Sequence of chain 1.A:
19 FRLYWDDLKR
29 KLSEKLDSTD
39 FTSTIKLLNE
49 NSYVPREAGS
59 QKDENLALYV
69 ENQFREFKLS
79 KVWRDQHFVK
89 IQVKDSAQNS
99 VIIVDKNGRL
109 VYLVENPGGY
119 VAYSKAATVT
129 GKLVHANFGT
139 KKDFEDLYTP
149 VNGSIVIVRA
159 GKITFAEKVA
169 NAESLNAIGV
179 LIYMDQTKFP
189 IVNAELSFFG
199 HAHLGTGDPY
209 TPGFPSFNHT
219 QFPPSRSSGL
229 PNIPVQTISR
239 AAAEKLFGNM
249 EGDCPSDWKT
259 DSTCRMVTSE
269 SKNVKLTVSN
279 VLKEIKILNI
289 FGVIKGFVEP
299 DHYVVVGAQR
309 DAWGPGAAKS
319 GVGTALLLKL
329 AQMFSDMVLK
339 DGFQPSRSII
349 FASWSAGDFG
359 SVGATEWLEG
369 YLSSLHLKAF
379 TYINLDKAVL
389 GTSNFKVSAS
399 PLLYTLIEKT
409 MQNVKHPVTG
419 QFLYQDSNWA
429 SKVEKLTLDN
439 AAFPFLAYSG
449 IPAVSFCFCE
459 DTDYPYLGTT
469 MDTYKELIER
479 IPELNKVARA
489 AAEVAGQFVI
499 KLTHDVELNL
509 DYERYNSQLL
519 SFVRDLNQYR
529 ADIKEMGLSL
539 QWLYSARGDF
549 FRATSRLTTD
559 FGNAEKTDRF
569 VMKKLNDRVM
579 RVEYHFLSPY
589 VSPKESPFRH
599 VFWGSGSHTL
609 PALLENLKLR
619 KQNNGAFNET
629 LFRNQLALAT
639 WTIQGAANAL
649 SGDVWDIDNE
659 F

The protein below binds the small molecule below.
Small molecule (SMILES): CC(=O)N[C@H]1[C@H](O[C@H]2[C@H](O)[C@@H](NC(C)=O)CO[C@@H]2CO)O[C@H](CO)[C@@H](O)[C@@H]1O

Binding-site contacts:
Ligand atom O4 contacts residue PHE86 of chain 1.B at 4.3 Å.
Ligand atom C4 contacts residue ASN216 of chain 1.B at 4.3 Å.
Ligand atom C1 contacts residue PHE86 of chain 1.B at 3.8 Å (hydrophobic).
Ligand atom C1 contacts residue ASN216 of chain 1.B at 1.4 Å.
Ligand atom C8 contacts residue GLU282 of chain 1.B at 4.0 Å.
Ligand atom O7 contacts residue ASN216 of chain 1.B at 4.4 Å.
Ligand atom O5 contacts residue ASN216 of chain 1.B at 2.4 Å (h-bond).
Ligand atom C5 contacts residue ASN216 of chain 1.B at 3.6 Å.
Ligand atom C2 contacts residue ASN216 of chain 1.B at 2.6 Å.
Ligand atom O7 contacts residue TRP540 of chain 1.A at 4.1 Å.
Ligand atom O5 contacts residue PHE86 of chain 1.B at 4.1 Å.
Ligand atom C8 contacts residue TRP540 of chain 1.A at 4.0 Å (hydrophobic).
Ligand atom O6 contacts residue GLU282 of chain 1.B at 4.3 Å.
Ligand atom C3 contacts residue ASN216 of chain 1.B at 3.8 Å.
Ligand atom O5 contacts residue PHE220 of chain 1.B at 4.5 Å.
Ligand atom C7 contacts residue ASN216 of chain 1.B at 3.9 Å.
Ligand atom C7 contacts residue TRP540 of chain 1.A at 4.2 Å (hydrophobic).
Ligand atom C6 contacts residue GLU282 of chain 1.B at 3.7 Å.
Ligand atom C5 contacts residue PHE86 of chain 1.B at 3.9 Å (hydrophobic).
Ligand atom C6 contacts residue PHE86 of chain 1.B at 4.5 Å (hydrophobic).
Ligand atom O7 contacts residue PHE86 of chain 1.B at 4.1 Å.
Ligand atom N2 contacts residue ASN216 of chain 1.B at 2.9 Å (h-bond).

Sequence of chain 1.B:
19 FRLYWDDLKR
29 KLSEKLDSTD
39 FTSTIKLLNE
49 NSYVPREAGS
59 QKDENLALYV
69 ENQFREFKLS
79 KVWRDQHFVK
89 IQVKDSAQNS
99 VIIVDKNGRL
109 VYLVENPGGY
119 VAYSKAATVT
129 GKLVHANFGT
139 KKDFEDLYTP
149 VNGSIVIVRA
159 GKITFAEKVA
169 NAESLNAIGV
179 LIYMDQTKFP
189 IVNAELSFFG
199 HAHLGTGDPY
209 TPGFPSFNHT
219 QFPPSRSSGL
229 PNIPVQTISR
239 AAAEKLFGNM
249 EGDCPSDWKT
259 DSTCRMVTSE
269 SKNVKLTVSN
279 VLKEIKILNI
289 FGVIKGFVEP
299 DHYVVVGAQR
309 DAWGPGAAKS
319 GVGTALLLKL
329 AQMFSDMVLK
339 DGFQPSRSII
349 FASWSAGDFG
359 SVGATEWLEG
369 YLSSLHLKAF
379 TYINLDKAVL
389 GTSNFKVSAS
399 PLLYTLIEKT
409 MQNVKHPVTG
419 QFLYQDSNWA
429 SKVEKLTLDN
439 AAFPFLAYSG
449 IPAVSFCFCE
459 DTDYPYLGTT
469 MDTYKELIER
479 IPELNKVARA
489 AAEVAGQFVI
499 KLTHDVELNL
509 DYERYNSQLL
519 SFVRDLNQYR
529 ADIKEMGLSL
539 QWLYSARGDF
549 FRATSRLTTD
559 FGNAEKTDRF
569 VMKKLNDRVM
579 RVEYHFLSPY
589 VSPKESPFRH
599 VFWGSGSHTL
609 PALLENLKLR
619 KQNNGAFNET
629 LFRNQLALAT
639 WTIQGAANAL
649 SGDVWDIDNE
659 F